Sequence of chain 5.C:
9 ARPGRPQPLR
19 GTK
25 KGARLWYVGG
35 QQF

Sequence of chain 1.A:
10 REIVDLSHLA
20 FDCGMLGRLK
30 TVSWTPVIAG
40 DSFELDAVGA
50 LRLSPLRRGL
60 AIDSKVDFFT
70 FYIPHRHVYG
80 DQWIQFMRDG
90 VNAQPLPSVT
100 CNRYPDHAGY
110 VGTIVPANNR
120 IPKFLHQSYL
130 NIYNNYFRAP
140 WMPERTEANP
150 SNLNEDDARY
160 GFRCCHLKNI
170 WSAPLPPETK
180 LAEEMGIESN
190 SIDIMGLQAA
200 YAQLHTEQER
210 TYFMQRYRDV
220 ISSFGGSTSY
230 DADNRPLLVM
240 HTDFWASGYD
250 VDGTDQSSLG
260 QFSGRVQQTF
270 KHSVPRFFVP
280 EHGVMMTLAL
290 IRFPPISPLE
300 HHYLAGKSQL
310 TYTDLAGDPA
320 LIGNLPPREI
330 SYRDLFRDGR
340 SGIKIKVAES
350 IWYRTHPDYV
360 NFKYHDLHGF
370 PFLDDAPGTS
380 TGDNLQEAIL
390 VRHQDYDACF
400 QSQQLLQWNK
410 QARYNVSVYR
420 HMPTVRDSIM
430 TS

This small molecule binds to this protein.
Small molecule (SMILES): Nc1ccn([C@H]2C[C@H](O)[C@@H](COP(=O)(O)O)O2)c(=O)n1

Binding-site contacts:
Ligand atom O4' contacts residue ASN414 of chain 1.A at 2.9 Å (h-bond).
Ligand atom O3' contacts residue VAL47 of chain 1.A at 3.1 Å.
Ligand atom C5' contacts residue ARG412 of chain 1.A at 3.0 Å.
Ligand atom C5' contacts residue ASN414 of chain 1.A at 3.3 Å.
Ligand atom P contacts residue ARG412 of chain 1.A at 2.7 Å.
Ligand atom O3' contacts residue ARG412 of chain 1.A at 4.3 Å.
Ligand atom OP2 contacts residue ARG18 of chain 5.C at 3.7 Å.
Ligand atom OP2 contacts residue ARG412 of chain 1.A at 1.4 Å (salt-bridge).
Ligand atom P contacts residue LYS21 of chain 5.C at 3.4 Å.
Ligand atom OP1 contacts residue LYS21 of chain 5.C at 3.9 Å.
Ligand atom C4' contacts residue ASN414 of chain 1.A at 3.0 Å.
Ligand atom C3' contacts residue VAL47 of chain 1.A at 4.0 Å (hydrophobic).
Ligand atom C1' contacts residue ASN414 of chain 1.A at 4.1 Å.
Ligand atom C4' contacts residue ARG412 of chain 1.A at 4.4 Å.
Ligand atom OP1 contacts residue ARG412 of chain 1.A at 3.8 Å.
Ligand atom O5' contacts residue ARG412 of chain 1.A at 3.1 Å (salt-bridge).
Ligand atom C2' contacts residue VAL47 of chain 1.A at 4.3 Å (hydrophobic).
Ligand atom OP2 contacts residue LYS21 of chain 5.C at 2.7 Å (salt-bridge).
Ligand atom C3' contacts residue ASN414 of chain 1.A at 4.5 Å.
Ligand atom C4' contacts residue VAL47 of chain 1.A at 4.1 Å (hydrophobic).
Ligand atom OP1 contacts residue ARG18 of chain 5.C at 4.0 Å.